This small molecule binds to this protein.
Small molecule (SMILES): Cn1cnc2nc(N)[nH]c(=O)c21

Sequence of chain 1.J:
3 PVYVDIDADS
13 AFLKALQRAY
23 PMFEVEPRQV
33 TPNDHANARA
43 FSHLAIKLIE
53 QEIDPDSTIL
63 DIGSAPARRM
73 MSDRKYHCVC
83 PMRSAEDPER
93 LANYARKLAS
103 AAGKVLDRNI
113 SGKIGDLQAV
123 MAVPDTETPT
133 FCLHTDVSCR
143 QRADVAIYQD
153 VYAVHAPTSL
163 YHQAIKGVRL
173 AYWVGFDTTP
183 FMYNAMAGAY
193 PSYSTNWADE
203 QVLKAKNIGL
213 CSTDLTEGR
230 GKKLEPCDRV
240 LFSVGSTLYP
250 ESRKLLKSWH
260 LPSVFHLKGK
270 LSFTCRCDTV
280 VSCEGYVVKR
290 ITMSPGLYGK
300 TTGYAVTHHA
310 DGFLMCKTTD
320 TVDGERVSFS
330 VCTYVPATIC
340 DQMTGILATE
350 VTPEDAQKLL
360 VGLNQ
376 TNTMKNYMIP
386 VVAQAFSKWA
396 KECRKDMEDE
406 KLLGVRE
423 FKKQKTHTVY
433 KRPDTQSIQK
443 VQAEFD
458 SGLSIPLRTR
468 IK

Binding-site contacts:
Ligand atom C5 contacts residue TYR154 of chain 1.J at 3.5 Å (hydrophobic).
Ligand atom N8 contacts residue TYR248 of chain 1.J at 3.7 Å.
Ligand atom N11 contacts residue GLU250 of chain 1.J at 3.5 Å (salt-bridge).
Ligand atom O7 contacts residue TYR248 of chain 1.J at 4.1 Å.
Ligand atom C5 contacts residue ASP152 of chain 1.J at 3.9 Å.
Ligand atom C3 contacts residue TYR248 of chain 1.J at 4.2 Å (hydrophobic).
Ligand atom C9 contacts residue TYR154 of chain 1.J at 3.4 Å (hydrophobic).
Ligand atom C6 contacts residue TYR154 of chain 1.J at 3.3 Å (hydrophobic).
Ligand atom N10 contacts residue TYR248 of chain 1.J at 3.9 Å.
Ligand atom N11 contacts residue TYR154 of chain 1.J at 3.5 Å.
Ligand atom N11 contacts residue TYR248 of chain 1.J at 3.8 Å.
Ligand atom N2 contacts residue TYR248 of chain 1.J at 4.1 Å.
Ligand atom C1 contacts residue ASP152 of chain 1.J at 3.2 Å.
Ligand atom N2 contacts residue ASP152 of chain 1.J at 3.9 Å.
Ligand atom C6 contacts residue GLU250 of chain 1.J at 2.6 Å.
Ligand atom C6 contacts residue TYR248 of chain 1.J at 3.8 Å (hydrophobic).
Ligand atom N10 contacts residue GLU250 of chain 1.J at 2.5 Å (salt-bridge).
Ligand atom N10 contacts residue PHE241 of chain 1.J at 3.0 Å.
Ligand atom N10 contacts residue TYR154 of chain 1.J at 4.1 Å.
Ligand atom C12 contacts residue ASP152 of chain 1.J at 4.3 Å.
Ligand atom N11 contacts residue VAL243 of chain 1.J at 4.1 Å.
Ligand atom N8 contacts residue TYR154 of chain 1.J at 3.1 Å.
Ligand atom O7 contacts residue ASP152 of chain 1.J at 3.8 Å.
Ligand atom N8 contacts residue GLU250 of chain 1.J at 1.3 Å (salt-bridge).
Ligand atom C6 contacts residue ASP152 of chain 1.J at 4.0 Å.
Ligand atom O7 contacts residue GLU250 of chain 1.J at 3.0 Å (salt-bridge).
Ligand atom N4 contacts residue TYR154 of chain 1.J at 4.3 Å.
Ligand atom C12 contacts residue TYR154 of chain 1.J at 3.5 Å (hydrophobic).
Ligand atom C12 contacts residue TYR248 of chain 1.J at 4.0 Å (hydrophobic).
Ligand atom C3 contacts residue ASP152 of chain 1.J at 3.3 Å.
Ligand atom N11 contacts residue PHE178 of chain 1.J at 4.2 Å.
Ligand atom C12 contacts residue GLU250 of chain 1.J at 4.2 Å.
Ligand atom N4 contacts residue ASP152 of chain 1.J at 3.4 Å.
Ligand atom C5 contacts residue GLU250 of chain 1.J at 3.9 Å.
Ligand atom C5 contacts residue TYR248 of chain 1.J at 3.9 Å (hydrophobic).
Ligand atom N2 contacts residue TYR154 of chain 1.J at 4.2 Å.
Ligand atom O7 contacts residue TYR154 of chain 1.J at 3.8 Å.
Ligand atom C9 contacts residue TYR248 of chain 1.J at 3.7 Å (hydrophobic).
Ligand atom C9 contacts residue GLU250 of chain 1.J at 2.1 Å.
Ligand atom N4 contacts residue TYR248 of chain 1.J at 4.0 Å.